Binding-site contacts:
Ligand atom O5 contacts residue ASN331 of chain 1.C at 2.3 Å (h-bond).
Ligand atom C1 contacts residue GLN580 of chain 1.C at 3.5 Å.
Ligand atom O7 contacts residue GLN580 of chain 1.C at 2.6 Å (h-bond).
Ligand atom C2 contacts residue GLN580 of chain 1.C at 4.5 Å.
Ligand atom C3 contacts residue GLN580 of chain 1.C at 3.8 Å.
Ligand atom O6 contacts residue GLN580 of chain 1.C at 4.0 Å.
Ligand atom C2 contacts residue ASN331 of chain 1.C at 2.4 Å.
Ligand atom O5 contacts residue GLN580 of chain 1.C at 3.0 Å (h-bond).
Ligand atom C3 contacts residue ASN331 of chain 1.C at 3.8 Å.
Ligand atom C7 contacts residue GLN580 of chain 1.C at 3.8 Å.
Ligand atom N2 contacts residue ASN331 of chain 1.C at 2.9 Å (h-bond).
Ligand atom C5 contacts residue GLN580 of chain 1.C at 3.4 Å.
Ligand atom C5 contacts residue ASN331 of chain 1.C at 3.6 Å.
Ligand atom C1 contacts residue ASN331 of chain 1.C at 1.4 Å.
Ligand atom C6 contacts residue GLN580 of chain 1.C at 3.7 Å.
Ligand atom O7 contacts residue PRO579 of chain 1.C at 4.0 Å.
Ligand atom C4 contacts residue ASN331 of chain 1.C at 4.2 Å.
Ligand atom O4 contacts residue GLN580 of chain 1.C at 4.5 Å.
Ligand atom O7 contacts residue ASN331 of chain 1.C at 3.8 Å.
Ligand atom O7 contacts residue LEU582 of chain 1.C at 4.5 Å.
Ligand atom C7 contacts residue ASN331 of chain 1.C at 3.5 Å.

This protein binds this small molecule.
Small molecule (SMILES): CC(=O)N[C@@H]1[C@@H](O)[C@H](O)[C@@H](CO)O[C@H]1O

Sequence of chain 1.C:
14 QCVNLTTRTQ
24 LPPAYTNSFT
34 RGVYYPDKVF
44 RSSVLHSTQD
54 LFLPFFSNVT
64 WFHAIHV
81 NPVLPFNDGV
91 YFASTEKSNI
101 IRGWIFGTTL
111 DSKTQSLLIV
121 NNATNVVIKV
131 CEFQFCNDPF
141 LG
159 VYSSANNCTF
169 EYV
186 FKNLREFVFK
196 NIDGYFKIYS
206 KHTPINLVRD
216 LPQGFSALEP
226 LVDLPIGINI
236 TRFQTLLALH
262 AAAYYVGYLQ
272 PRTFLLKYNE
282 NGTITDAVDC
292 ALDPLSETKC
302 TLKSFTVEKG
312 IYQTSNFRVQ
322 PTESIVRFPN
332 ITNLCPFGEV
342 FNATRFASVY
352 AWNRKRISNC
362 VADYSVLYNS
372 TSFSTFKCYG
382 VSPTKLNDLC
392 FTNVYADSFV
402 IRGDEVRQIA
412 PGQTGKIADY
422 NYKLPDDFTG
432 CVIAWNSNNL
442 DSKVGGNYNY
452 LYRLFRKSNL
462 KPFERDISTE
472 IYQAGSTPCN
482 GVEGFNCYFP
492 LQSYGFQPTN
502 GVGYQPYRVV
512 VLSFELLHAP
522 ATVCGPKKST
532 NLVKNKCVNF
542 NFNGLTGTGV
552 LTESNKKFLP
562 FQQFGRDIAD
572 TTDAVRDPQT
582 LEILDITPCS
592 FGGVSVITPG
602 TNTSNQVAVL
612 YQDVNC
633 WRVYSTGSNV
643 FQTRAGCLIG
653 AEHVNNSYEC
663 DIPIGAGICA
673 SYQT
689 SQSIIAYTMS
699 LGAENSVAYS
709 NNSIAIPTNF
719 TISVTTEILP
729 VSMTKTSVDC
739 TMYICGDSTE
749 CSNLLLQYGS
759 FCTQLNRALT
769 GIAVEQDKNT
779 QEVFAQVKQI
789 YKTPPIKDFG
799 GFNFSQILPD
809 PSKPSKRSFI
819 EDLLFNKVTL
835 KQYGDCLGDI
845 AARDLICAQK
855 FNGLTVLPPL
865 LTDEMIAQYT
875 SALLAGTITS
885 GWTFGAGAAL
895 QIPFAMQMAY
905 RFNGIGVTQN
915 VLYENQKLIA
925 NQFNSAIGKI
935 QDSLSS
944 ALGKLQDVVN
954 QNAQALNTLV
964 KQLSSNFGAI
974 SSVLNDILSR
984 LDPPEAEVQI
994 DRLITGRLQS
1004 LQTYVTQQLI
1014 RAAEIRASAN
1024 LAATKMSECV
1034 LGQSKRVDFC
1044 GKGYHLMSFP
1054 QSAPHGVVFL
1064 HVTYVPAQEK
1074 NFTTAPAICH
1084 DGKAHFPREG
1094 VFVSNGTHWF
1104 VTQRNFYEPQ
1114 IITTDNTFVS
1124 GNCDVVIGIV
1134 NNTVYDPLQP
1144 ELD